This small molecule binds to this protein.
Small molecule (SMILES): OC[C@H]1O[C@H](O[C@H]2[C@H](O)[C@@H](O)[C@@H](O)O[C@@H]2CO)[C@H](O)[C@@H](O)[C@@H]1O

Binding-site contacts:
Ligand atom O6 contacts residue PRO154 of chain 1.D at 3.3 Å.
Ligand atom C6 contacts residue PRO154 of chain 1.D at 3.8 Å (hydrophobic).
Ligand atom C3 contacts residue ASP65 of chain 1.D at 3.4 Å.
Ligand atom C3 contacts residue TRP62 of chain 1.D at 3.8 Å (hydrophobic).
Ligand atom O3 contacts residue ALA63 of chain 1.D at 3.8 Å.
Ligand atom C3 contacts residue GLU111 of chain 1.D at 3.8 Å.
Ligand atom O6 contacts residue TYR155 of chain 1.D at 2.9 Å (h-bond).
Ligand atom C6 contacts residue TYR155 of chain 1.D at 3.8 Å (hydrophobic).
Ligand atom O5 contacts residue TYR155 of chain 1.D at 3.4 Å.
Ligand atom O3 contacts residue TRP340 of chain 1.D at 3.8 Å.
Ligand atom O3 contacts residue ASP65 of chain 1.D at 2.5 Å (salt-bridge).
Ligand atom C6 contacts residue ARG344 of chain 1.D at 3.8 Å.
Ligand atom C4 contacts residue TYR155 of chain 1.D at 3.8 Å (hydrophobic).
Ligand atom C2 contacts residue GLU111 of chain 1.D at 3.2 Å.
Ligand atom O3 contacts residue TYR155 of chain 1.D at 3.5 Å.
Ligand atom O1 contacts residue ASN12 of chain 1.D at 3.4 Å (h-bond).
Ligand atom C2 contacts residue TRP230 of chain 1.D at 3.7 Å (hydrophobic).
Ligand atom O4 contacts residue ARG66 of chain 1.D at 2.4 Å (salt-bridge).
Ligand atom C1 contacts residue TRP230 of chain 1.D at 3.7 Å (hydrophobic).
Ligand atom O2 contacts residue ASP65 of chain 1.D at 2.6 Å (salt-bridge).
Ligand atom C6 contacts residue GLU153 of chain 1.D at 3.3 Å.
Ligand atom C6 contacts residue TRP340 of chain 1.D at 3.8 Å (hydrophobic).
Ligand atom O3 contacts residue TRP62 of chain 1.D at 3.5 Å (h-bond).
Ligand atom O3 contacts residue ARG66 of chain 1.D at 2.9 Å (salt-bridge).
Ligand atom O1 contacts residue LYS15 of chain 1.D at 3.5 Å (salt-bridge).
Ligand atom O1 contacts residue ASP14 of chain 1.D at 3.4 Å (salt-bridge).
Ligand atom C2 contacts residue LYS15 of chain 1.D at 3.8 Å.
Ligand atom C1 contacts residue ASP14 of chain 1.D at 3.7 Å.
Ligand atom C1 contacts residue TYR155 of chain 1.D at 3.7 Å (hydrophobic).
Ligand atom O4 contacts residue ARG344 of chain 1.D at 3.5 Å (salt-bridge).
Ligand atom O2 contacts residue LYS15 of chain 1.D at 2.5 Å (salt-bridge).
Ligand atom O2 contacts residue TRP62 of chain 1.D at 3.5 Å (h-bond).
Ligand atom C4 contacts residue TRP340 of chain 1.D at 3.7 Å (hydrophobic).
Ligand atom O2 contacts residue ALA63 of chain 1.D at 3.4 Å.
Ligand atom O6 contacts residue GLU153 of chain 1.D at 2.9 Å (salt-bridge).
Ligand atom O6 contacts residue PHE156 of chain 1.D at 3.8 Å.
Ligand atom C4 contacts residue ARG66 of chain 1.D at 3.6 Å.
Ligand atom O3 contacts residue GLU111 of chain 1.D at 3.4 Å (salt-bridge).
Ligand atom O2 contacts residue GLU111 of chain 1.D at 2.3 Å (salt-bridge).
Ligand atom C2 contacts residue ASP65 of chain 1.D at 3.2 Å.

Sequence of chain 1.D:
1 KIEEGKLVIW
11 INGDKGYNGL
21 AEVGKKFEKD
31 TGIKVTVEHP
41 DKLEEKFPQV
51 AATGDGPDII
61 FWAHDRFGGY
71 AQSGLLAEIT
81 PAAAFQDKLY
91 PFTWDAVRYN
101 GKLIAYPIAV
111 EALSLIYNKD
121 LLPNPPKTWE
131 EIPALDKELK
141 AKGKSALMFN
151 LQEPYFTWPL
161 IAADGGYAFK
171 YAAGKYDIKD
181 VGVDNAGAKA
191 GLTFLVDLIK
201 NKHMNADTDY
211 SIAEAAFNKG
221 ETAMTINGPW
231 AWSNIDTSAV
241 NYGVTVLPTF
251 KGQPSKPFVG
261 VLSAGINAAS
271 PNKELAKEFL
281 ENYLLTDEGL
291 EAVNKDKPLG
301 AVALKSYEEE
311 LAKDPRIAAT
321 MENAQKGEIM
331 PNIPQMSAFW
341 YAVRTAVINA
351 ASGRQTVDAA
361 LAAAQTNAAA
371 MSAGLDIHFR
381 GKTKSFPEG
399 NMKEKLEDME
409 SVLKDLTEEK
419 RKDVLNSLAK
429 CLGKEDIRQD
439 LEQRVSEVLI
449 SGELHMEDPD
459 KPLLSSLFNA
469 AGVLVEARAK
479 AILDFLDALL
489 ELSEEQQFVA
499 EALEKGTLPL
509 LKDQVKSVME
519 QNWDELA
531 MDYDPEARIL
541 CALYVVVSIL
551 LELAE